This protein binds this small molecule.
Small molecule (SMILES): CC[C@H](C)[C@H](NC(=O)[C@H](C)NC(=O)[C@H](CCC(N)=O)NC(=O)[C@H](CC(C)C)NC(=O)[C@H](CCCCN)NC(=O)[C@@H](N)C(C)C)C(=O)N[C@@H](Cc1ccccc1)C(=O)N[C@H](C=O)CCCN=C(N)N

Binding-site contacts:
Ligand atom C contacts residue THR24 of chain 1.B at 3.4 Å.
Ligand atom O contacts residue THR24 of chain 1.B at 3.6 Å.
Ligand atom CD contacts residue GLU166 of chain 1.B at 3.5 Å.
Ligand atom O contacts residue SER144 of chain 1.B at 3.0 Å (h-bond).
Ligand atom OE1 contacts residue PHE140 of chain 1.B at 3.1 Å.
Ligand atom NE2 contacts residue PHE140 of chain 1.B at 3.6 Å (h-bond).
Ligand atom CG1 contacts residue GLN192 of chain 1.B at 3.5 Å.
Ligand atom O contacts residue GLU166 of chain 1.B at 2.9 Å (salt-bridge).
Ligand atom CD contacts residue HIS163 of chain 1.B at 3.6 Å.
Ligand atom O contacts residue THR26 of chain 1.B at 3.0 Å (h-bond).
Ligand atom CB contacts residue HIS163 of chain 1.B at 3.6 Å.
Ligand atom CB contacts residue SER144 of chain 1.B at 3.6 Å.
Ligand atom CE2 contacts residue THR25 of chain 1.B at 3.5 Å.
Ligand atom CA contacts residue GLU166 of chain 1.B at 3.5 Å.
Ligand atom NE2 contacts residue GLU166 of chain 1.B at 3.4 Å (salt-bridge).
Ligand atom O contacts residue GLN189 of chain 1.B at 3.5 Å.
Ligand atom O contacts residue ALA145 of chain 1.B at 2.8 Å (h-bond).
Ligand atom OE1 contacts residue GLU166 of chain 1.B at 3.4 Å.
Ligand atom O contacts residue GLY143 of chain 1.B at 3.0 Å (h-bond).
Ligand atom C contacts residue GLY143 of chain 1.B at 3.4 Å.
Ligand atom CG2 contacts residue GLN192 of chain 1.B at 3.5 Å.
Ligand atom CG1 contacts residue ASN142 of chain 1.B at 3.7 Å.
Ligand atom N contacts residue THR26 of chain 1.B at 3.1 Å (h-bond).
Ligand atom CB contacts residue HIS41 of chain 1.B at 3.3 Å.
Ligand atom N contacts residue GLN189 of chain 1.B at 3.5 Å (h-bond).
Ligand atom CG contacts residue HIS163 of chain 1.B at 3.6 Å.
Ligand atom CD2 contacts residue THR25 of chain 1.B at 3.5 Å.
Ligand atom CG1 contacts residue ARG188 of chain 1.B at 3.6 Å.
Ligand atom N contacts residue GLY143 of chain 1.B at 3.6 Å.
Ligand atom N contacts residue GLU166 of chain 1.B at 3.1 Å (salt-bridge).
Ligand atom CA contacts residue GLY143 of chain 1.B at 3.6 Å.
Ligand atom CD1 contacts residue HIS41 of chain 1.B at 3.4 Å.
Ligand atom O contacts residue MET165 of chain 1.B at 3.2 Å.
Ligand atom O contacts residue THR25 of chain 1.B at 3.2 Å.
Ligand atom OE1 contacts residue HIS172 of chain 1.B at 3.0 Å.
Ligand atom C contacts residue GLY143 of chain 1.B at 3.6 Å.
Ligand atom NE2 contacts residue LEU141 of chain 1.B at 3.4 Å (h-bond).
Ligand atom OE1 contacts residue HIS163 of chain 1.B at 2.9 Å (h-bond).
Ligand atom N contacts residue HIS164 of chain 1.B at 3.1 Å (h-bond).
Ligand atom CB contacts residue SER46 of chain 1.B at 3.4 Å.

Sequence of chain 1.A:
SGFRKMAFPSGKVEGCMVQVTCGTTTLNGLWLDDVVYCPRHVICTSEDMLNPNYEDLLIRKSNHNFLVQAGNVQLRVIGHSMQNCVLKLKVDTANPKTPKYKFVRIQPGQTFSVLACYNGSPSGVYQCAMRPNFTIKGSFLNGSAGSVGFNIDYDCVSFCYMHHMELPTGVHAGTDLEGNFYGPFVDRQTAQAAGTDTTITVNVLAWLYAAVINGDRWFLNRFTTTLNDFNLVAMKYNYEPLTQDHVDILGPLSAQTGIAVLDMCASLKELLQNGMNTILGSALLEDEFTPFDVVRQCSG

Sequence of chain 1.B:
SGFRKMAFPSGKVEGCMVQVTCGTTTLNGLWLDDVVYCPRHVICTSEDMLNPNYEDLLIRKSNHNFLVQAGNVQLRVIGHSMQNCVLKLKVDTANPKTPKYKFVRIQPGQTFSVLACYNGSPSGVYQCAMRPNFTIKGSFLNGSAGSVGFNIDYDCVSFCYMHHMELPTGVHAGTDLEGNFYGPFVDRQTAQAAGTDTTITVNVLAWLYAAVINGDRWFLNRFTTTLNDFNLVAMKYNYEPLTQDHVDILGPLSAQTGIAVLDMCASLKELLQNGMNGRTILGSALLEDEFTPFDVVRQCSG